This small molecule binds to this protein.
Small molecule (SMILES): O=P(O)(O)O[C@@H]1[C@H](O)[C@H](O)[C@@H](OP(=O)(O)O)[C@H](OP(=O)(O)O)[C@H]1O

Binding-site contacts:
Ligand atom C6 contacts residue ARG60 of chain 1.A at 3.7 Å.
Ligand atom O53 contacts residue ASN104 of chain 1.A at 2.5 Å (h-bond).
Ligand atom O2 contacts residue LYS46 of chain 1.A at 4.1 Å.
Ligand atom P4 contacts residue LYS46 of chain 1.A at 3.2 Å.
Ligand atom O5 contacts residue ASN104 of chain 1.A at 4.1 Å.
Ligand atom C6 contacts residue LYS46 of chain 1.A at 4.0 Å.
Ligand atom O2 contacts residue HIS48 of chain 1.A at 4.1 Å.
Ligand atom C3 contacts residue LYS58 of chain 1.A at 4.1 Å.
Ligand atom O3 contacts residue LYS58 of chain 1.A at 3.4 Å.
Ligand atom O42 contacts residue ASN104 of chain 1.A at 2.5 Å (h-bond).
Ligand atom O53 contacts residue GLY102 of chain 1.A at 3.8 Å.
Ligand atom O42 contacts residue LYS46 of chain 1.A at 2.8 Å (salt-bridge).
Ligand atom O53 contacts residue TYR44 of chain 1.A at 2.9 Å (h-bond).
Ligand atom O4 contacts residue LYS46 of chain 1.A at 4.2 Å.
Ligand atom O2 contacts residue LYS58 of chain 1.A at 3.7 Å.
Ligand atom O3 contacts residue HIS48 of chain 1.A at 3.4 Å.
Ligand atom C4 contacts residue LYS46 of chain 1.A at 3.5 Å.
Ligand atom P1 contacts residue ARG60 of chain 1.A at 4.0 Å.
Ligand atom O5 contacts residue TYR44 of chain 1.A at 3.1 Å (h-bond).
Ligand atom O41 contacts residue SO41 of chain 1.C at 3.0 Å (h-bond).
Ligand atom P4 contacts residue SO41 of chain 1.C at 4.2 Å.
Ligand atom O51 contacts residue ARG60 of chain 1.A at 2.9 Å (salt-bridge).
Ligand atom O13 contacts residue ARG60 of chain 1.A at 3.8 Å.
Ligand atom O41 contacts residue LYS46 of chain 1.A at 2.4 Å (salt-bridge).
Ligand atom O51 contacts residue TYR44 of chain 1.A at 3.2 Å (h-bond).
Ligand atom O6 contacts residue ARG60 of chain 1.A at 2.6 Å (salt-bridge).
Ligand atom O1 contacts residue ARG60 of chain 1.A at 3.9 Å.
Ligand atom P4 contacts residue ASN104 of chain 1.A at 3.6 Å.
Ligand atom C2 contacts residue LYS58 of chain 1.A at 3.8 Å.
Ligand atom P5 contacts residue ASN104 of chain 1.A at 3.9 Å.
Ligand atom C5 contacts residue LYS46 of chain 1.A at 3.9 Å.
Ligand atom O6 contacts residue TYR44 of chain 1.A at 4.3 Å.
Ligand atom O43 contacts residue LYS46 of chain 1.A at 4.2 Å.
Ligand atom O12 contacts residue ARG60 of chain 1.A at 3.8 Å.
Ligand atom O43 contacts residue ASN104 of chain 1.A at 3.6 Å (h-bond).
Ligand atom O42 contacts residue TYR44 of chain 1.A at 3.1 Å (h-bond).
Ligand atom P5 contacts residue TYR44 of chain 1.A at 3.2 Å.
Ligand atom O43 contacts residue SO41 of chain 1.C at 4.2 Å.
Ligand atom O5 contacts residue LYS46 of chain 1.A at 3.7 Å.
Ligand atom O53 contacts residue HIS103 of chain 1.A at 4.3 Å.

Sequence of chain 1.A:
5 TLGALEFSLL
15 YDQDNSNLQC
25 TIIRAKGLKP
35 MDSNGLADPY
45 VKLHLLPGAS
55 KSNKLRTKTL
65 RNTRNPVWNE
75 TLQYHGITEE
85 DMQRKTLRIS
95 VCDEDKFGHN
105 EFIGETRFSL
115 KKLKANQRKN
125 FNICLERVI